This protein binds this small molecule.
Small molecule (SMILES): CC(=O)N[C@@H]1[C@@H](O)[C@H](O)[C@@H](CO)O[C@H]1O

Binding-site contacts:
Ligand atom C5 contacts residue ASN315 of chain 22.H at 3.7 Å.
Ligand atom C3 contacts residue ASN315 of chain 22.H at 3.8 Å.
Ligand atom C7 contacts residue ASN315 of chain 22.H at 3.3 Å.
Ligand atom C6 contacts residue ASN315 of chain 22.H at 4.5 Å.
Ligand atom C4 contacts residue ASN315 of chain 22.H at 4.3 Å.
Ligand atom O5 contacts residue THR313 of chain 22.H at 4.3 Å.
Ligand atom C6 contacts residue THR313 of chain 22.H at 4.5 Å.
Ligand atom O5 contacts residue ASN315 of chain 22.H at 2.4 Å (h-bond).
Ligand atom C8 contacts residue ASN315 of chain 22.H at 3.5 Å.
Ligand atom C2 contacts residue ASN315 of chain 22.H at 2.5 Å.
Ligand atom C1 contacts residue VAL314 of chain 22.H at 4.4 Å (hydrophobic).
Ligand atom N2 contacts residue ASN315 of chain 22.H at 2.8 Å (h-bond).
Ligand atom C1 contacts residue ASN315 of chain 22.H at 1.4 Å.
Ligand atom O5 contacts residue VAL314 of chain 22.H at 3.8 Å.
Ligand atom C8 contacts residue ILE281 of chain 22.H at 4.5 Å (hydrophobic).
Ligand atom O7 contacts residue ASN315 of chain 22.H at 4.2 Å.

Sequence of chain 22.H:
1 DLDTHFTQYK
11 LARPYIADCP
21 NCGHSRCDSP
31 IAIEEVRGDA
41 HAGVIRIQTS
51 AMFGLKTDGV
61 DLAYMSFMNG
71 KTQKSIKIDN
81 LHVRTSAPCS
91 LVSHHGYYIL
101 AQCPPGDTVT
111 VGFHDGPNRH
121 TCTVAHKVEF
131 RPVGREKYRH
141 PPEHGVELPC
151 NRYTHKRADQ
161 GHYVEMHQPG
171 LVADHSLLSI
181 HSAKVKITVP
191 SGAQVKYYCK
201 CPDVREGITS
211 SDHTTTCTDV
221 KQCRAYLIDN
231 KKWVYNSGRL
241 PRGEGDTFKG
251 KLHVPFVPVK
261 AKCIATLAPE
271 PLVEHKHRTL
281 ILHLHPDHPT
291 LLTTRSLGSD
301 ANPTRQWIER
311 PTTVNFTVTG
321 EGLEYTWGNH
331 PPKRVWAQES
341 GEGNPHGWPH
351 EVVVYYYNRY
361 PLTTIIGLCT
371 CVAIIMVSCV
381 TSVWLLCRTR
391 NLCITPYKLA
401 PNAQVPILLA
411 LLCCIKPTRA